The small molecule below binds the protein below.
Small molecule (SMILES): CC(=O)N[C@@H]1[C@@H](O)[C@H](O)[C@@H](CO)O[C@H]1O

Binding-site contacts:
Ligand atom C4 contacts residue ASN1098 of chain 1.A at 4.3 Å.
Ligand atom O5 contacts residue THR1100 of chain 1.A at 3.7 Å.
Ligand atom C5 contacts residue HIS1101 of chain 1.A at 3.7 Å.
Ligand atom O5 contacts residue HIS1101 of chain 1.A at 3.2 Å (h-bond).
Ligand atom C1 contacts residue THR1100 of chain 1.A at 3.3 Å.
Ligand atom O6 contacts residue PHE1103 of chain 1.A at 3.9 Å.
Ligand atom O5 contacts residue ASN1098 of chain 1.A at 2.3 Å (h-bond).
Ligand atom C2 contacts residue ASN1098 of chain 1.A at 2.7 Å.
Ligand atom C3 contacts residue ASN1098 of chain 1.A at 3.9 Å.
Ligand atom C6 contacts residue HIS1101 of chain 1.A at 3.2 Å.
Ligand atom O6 contacts residue ASN1098 of chain 1.A at 4.4 Å.
Ligand atom C7 contacts residue ASN1098 of chain 1.A at 3.5 Å.
Ligand atom O6 contacts residue HIS1101 of chain 1.A at 2.4 Å (h-bond).
Ligand atom C8 contacts residue ASN1098 of chain 1.A at 3.1 Å.
Ligand atom O5 contacts residue PHE1103 of chain 1.A at 4.3 Å.
Ligand atom N2 contacts residue ASN1098 of chain 1.A at 3.1 Å (h-bond).
Ligand atom O7 contacts residue ASN1098 of chain 1.A at 4.0 Å.
Ligand atom C1 contacts residue HIS1101 of chain 1.A at 4.2 Å.
Ligand atom C5 contacts residue ASN1098 of chain 1.A at 3.6 Å.
Ligand atom C1 contacts residue ASN1098 of chain 1.A at 1.5 Å.

Sequence of chain 1.A:
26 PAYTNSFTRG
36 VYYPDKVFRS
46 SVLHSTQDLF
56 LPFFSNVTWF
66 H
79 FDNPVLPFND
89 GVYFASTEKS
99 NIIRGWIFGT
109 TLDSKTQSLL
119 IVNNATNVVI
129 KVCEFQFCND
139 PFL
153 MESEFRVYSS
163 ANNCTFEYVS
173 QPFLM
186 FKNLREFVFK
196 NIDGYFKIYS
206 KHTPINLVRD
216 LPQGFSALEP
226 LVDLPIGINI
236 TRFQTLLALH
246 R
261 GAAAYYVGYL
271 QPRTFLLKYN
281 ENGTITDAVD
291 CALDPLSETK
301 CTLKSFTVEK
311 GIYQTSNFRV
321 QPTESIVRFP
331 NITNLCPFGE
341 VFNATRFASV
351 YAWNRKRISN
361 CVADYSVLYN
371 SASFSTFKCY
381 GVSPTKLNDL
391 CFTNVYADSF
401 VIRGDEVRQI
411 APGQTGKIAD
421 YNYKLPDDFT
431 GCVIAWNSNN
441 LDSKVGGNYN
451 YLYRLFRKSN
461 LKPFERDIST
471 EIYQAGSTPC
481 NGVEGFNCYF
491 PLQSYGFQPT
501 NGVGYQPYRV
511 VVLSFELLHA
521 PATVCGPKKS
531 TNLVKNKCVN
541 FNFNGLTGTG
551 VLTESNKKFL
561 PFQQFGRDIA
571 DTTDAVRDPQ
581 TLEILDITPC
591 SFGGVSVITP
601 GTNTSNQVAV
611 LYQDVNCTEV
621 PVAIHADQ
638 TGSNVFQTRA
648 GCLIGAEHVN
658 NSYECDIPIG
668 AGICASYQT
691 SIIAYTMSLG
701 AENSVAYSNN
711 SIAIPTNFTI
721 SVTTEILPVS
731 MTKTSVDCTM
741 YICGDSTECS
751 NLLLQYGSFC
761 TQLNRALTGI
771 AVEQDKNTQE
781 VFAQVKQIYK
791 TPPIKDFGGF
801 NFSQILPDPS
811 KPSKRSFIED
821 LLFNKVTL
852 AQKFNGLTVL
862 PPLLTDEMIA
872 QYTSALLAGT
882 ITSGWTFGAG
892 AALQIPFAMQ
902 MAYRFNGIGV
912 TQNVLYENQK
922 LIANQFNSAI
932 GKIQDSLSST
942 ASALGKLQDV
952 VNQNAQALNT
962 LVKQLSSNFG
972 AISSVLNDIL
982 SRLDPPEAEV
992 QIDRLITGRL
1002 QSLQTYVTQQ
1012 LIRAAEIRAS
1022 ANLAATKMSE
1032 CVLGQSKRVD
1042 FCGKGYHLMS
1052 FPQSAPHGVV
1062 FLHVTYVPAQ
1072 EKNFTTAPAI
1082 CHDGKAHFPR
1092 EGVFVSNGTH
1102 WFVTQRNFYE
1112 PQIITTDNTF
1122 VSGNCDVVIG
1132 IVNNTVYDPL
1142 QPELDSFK